Sequence of chain 3.D:
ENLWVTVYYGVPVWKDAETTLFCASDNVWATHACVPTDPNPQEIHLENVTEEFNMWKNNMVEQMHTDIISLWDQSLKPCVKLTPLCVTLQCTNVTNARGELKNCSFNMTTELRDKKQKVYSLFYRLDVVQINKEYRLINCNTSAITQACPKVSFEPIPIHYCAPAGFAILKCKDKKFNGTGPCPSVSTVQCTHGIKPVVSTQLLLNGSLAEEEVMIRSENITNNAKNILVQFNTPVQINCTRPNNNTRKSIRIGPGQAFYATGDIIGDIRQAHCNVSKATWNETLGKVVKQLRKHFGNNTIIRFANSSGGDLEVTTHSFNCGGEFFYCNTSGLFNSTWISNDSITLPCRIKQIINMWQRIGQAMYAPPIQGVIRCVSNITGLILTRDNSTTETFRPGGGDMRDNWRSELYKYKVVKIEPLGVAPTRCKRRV

Binding-site contacts:
Ligand atom O6 contacts residue LEU235 of chain 3.D at 3.8 Å.
Ligand atom C3 contacts residue ASN416 of chain 3.D at 3.8 Å.
Ligand atom C7 contacts residue ASN416 of chain 3.D at 3.5 Å.
Ligand atom C5 contacts residue PRO261 of chain 3.D at 4.3 Å (hydrophobic).
Ligand atom O7 contacts residue ASN232 of chain 3.D at 2.9 Å (h-bond).
Ligand atom C6 contacts residue ASN416 of chain 3.D at 3.6 Å.
Ligand atom O7 contacts residue LYS222 of chain 3.D at 4.2 Å.
Ligand atom C6 contacts residue LEU235 of chain 3.D at 4.2 Å (hydrophobic).
Ligand atom O7 contacts residue ASN416 of chain 3.D at 4.4 Å.
Ligand atom O5 contacts residue ASN416 of chain 3.D at 2.5 Å (h-bond).
Ligand atom C5 contacts residue ASN416 of chain 3.D at 3.5 Å.
Ligand atom O6 contacts residue PRO261 of chain 3.D at 4.1 Å.
Ligand atom C1 contacts residue ASN416 of chain 3.D at 1.4 Å.
Ligand atom C8 contacts residue ASN232 of chain 3.D at 3.9 Å.
Ligand atom C2 contacts residue ASN416 of chain 3.D at 2.4 Å.
Ligand atom O7 contacts residue NAG1 of chain 3.M at 3.5 Å (h-bond).
Ligand atom C4 contacts residue ASN416 of chain 3.D at 4.2 Å.
Ligand atom C7 contacts residue ASN232 of chain 3.D at 3.5 Å.
Ligand atom C8 contacts residue LYS222 of chain 3.D at 4.0 Å.
Ligand atom O5 contacts residue PRO261 of chain 3.D at 4.0 Å.
Ligand atom N2 contacts residue ASN416 of chain 3.D at 3.0 Å (h-bond).
Ligand atom C8 contacts residue ASN416 of chain 3.D at 3.4 Å.
Ligand atom N2 contacts residue ASN232 of chain 3.D at 4.4 Å.
Ligand atom C6 contacts residue PRO261 of chain 3.D at 3.8 Å (hydrophobic).

This small molecule binds to this protein.
Small molecule (SMILES): CC(=O)N[C@H]1[C@H](O[C@H]2[C@H](O)[C@@H](NC(C)=O)CO[C@@H]2CO)O[C@H](CO)[C@@H](O)[C@@H]1O